Sequence of chain 1.C:
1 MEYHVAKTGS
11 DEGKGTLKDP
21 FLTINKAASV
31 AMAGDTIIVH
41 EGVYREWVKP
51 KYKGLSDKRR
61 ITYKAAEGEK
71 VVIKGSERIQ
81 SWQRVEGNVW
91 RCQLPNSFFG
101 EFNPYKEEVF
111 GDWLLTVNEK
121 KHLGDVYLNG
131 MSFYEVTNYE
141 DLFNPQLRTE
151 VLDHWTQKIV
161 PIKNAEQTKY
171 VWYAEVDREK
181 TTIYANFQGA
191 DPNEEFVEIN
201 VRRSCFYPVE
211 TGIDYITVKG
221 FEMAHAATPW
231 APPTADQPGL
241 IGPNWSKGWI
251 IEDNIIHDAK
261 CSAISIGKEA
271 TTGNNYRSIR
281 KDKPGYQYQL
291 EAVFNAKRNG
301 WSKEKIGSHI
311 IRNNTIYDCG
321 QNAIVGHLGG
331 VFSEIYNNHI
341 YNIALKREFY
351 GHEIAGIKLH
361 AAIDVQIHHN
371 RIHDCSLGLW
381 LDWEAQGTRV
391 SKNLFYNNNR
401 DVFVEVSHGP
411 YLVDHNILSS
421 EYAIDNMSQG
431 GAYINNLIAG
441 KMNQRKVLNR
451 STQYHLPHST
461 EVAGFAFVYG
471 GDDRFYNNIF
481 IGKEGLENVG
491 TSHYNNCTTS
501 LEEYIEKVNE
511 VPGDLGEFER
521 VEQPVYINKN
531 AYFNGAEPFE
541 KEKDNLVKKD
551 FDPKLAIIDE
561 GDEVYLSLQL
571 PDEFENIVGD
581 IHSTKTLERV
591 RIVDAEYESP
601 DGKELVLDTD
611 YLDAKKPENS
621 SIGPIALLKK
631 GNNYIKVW

A protein and the small-molecule ligand that binds it are described below.
Small molecule (SMILES): O[C@@H]1[C@@H](O)[C@H](O)OC[C@H]1O

Binding-site contacts:
Ligand atom O5 contacts residue ASP382 of chain 1.C at 3.1 Å (salt-bridge).
Ligand atom C5 contacts residue GLU353 of chain 1.C at 3.6 Å.
Ligand atom C4 contacts residue GLU353 of chain 1.C at 3.4 Å.
Ligand atom C2 contacts residue TRP383 of chain 1.C at 4.0 Å (hydrophobic).
Ligand atom C1 contacts residue ASP382 of chain 1.C at 2.9 Å.
Ligand atom C5 contacts residue TRP113 of chain 1.C at 3.4 Å (hydrophobic).
Ligand atom C3 contacts residue ASP382 of chain 1.C at 3.1 Å.
Ligand atom C3 contacts residue TRP383 of chain 1.C at 3.5 Å (hydrophobic).
Ligand atom C4 contacts residue HIS360 of chain 1.C at 4.0 Å.
Ligand atom C5 contacts residue ASP382 of chain 1.C at 4.0 Å.
Ligand atom C1 contacts residue GLU405 of chain 1.C at 3.2 Å.
Ligand atom O3 contacts residue TRP383 of chain 1.C at 3.0 Å (h-bond).
Ligand atom O5 contacts residue LYS358 of chain 1.C at 3.5 Å (salt-bridge).
Ligand atom O1 contacts residue GLU405 of chain 1.C at 2.8 Å (salt-bridge).
Ligand atom C5 contacts residue HIS352 of chain 1.C at 3.7 Å.
Ligand atom O2 contacts residue ASP382 of chain 1.C at 2.6 Å (salt-bridge).
Ligand atom O3 contacts residue GLN289 of chain 1.C at 2.6 Å (h-bond).
Ligand atom O2 contacts residue VAL406 of chain 1.C at 3.9 Å.
Ligand atom O4 contacts residue GLU353 of chain 1.C at 2.6 Å (salt-bridge).
Ligand atom O4 contacts residue PRO233 of chain 1.C at 3.6 Å.
Ligand atom C2 contacts residue ASP382 of chain 1.C at 3.3 Å.
Ligand atom O1 contacts residue TRP380 of chain 1.C at 4.0 Å.
Ligand atom O3 contacts residue TRP113 of chain 1.C at 3.6 Å.
Ligand atom C1 contacts residue TRP380 of chain 1.C at 3.9 Å (hydrophobic).
Ligand atom O2 contacts residue ARG450 of chain 1.C at 2.8 Å (salt-bridge).
Ligand atom O4 contacts residue HIS352 of chain 1.C at 3.8 Å.
Ligand atom C4 contacts residue ASP382 of chain 1.C at 3.6 Å.
Ligand atom O2 contacts residue GLU405 of chain 1.C at 3.2 Å (salt-bridge).
Ligand atom C3 contacts residue GLN289 of chain 1.C at 3.6 Å.
Ligand atom O4 contacts residue ASP382 of chain 1.C at 3.2 Å (salt-bridge).
Ligand atom O5 contacts residue TRP380 of chain 1.C at 3.8 Å.
Ligand atom O5 contacts residue HIS352 of chain 1.C at 3.3 Å (h-bond).
Ligand atom C3 contacts residue HIS360 of chain 1.C at 4.1 Å.
Ligand atom C4 contacts residue GLN289 of chain 1.C at 4.0 Å.
Ligand atom O4 contacts residue LYS358 of chain 1.C at 3.0 Å (salt-bridge).
Ligand atom O2 contacts residue TRP383 of chain 1.C at 3.3 Å (h-bond).
Ligand atom C2 contacts residue ARG450 of chain 1.C at 3.4 Å.
Ligand atom C4 contacts residue TRP113 of chain 1.C at 3.6 Å (hydrophobic).
Ligand atom C2 contacts residue GLU405 of chain 1.C at 3.9 Å.
Ligand atom O4 contacts residue HIS360 of chain 1.C at 2.9 Å (h-bond).